Binding-site contacts:
Ligand atom C16 contacts residue LEU109 of chain 1.A at 3.9 Å (hydrophobic).
Ligand atom O2 contacts residue ALA75 of chain 1.A at 3.1 Å (h-bond).
Ligand atom C17 contacts residue MET74 of chain 1.A at 3.8 Å (hydrophobic).
Ligand atom C10 contacts residue HIS138 of chain 2.A at 3.7 Å.
Ligand atom O2 contacts residue LEU73 of chain 1.A at 3.7 Å.
Ligand atom C15 contacts residue LEU102 of chain 1.A at 3.4 Å (hydrophobic).
Ligand atom C3 contacts residue GLY9 of chain 1.A at 3.7 Å.
Ligand atom C6 contacts residue MET74 of chain 1.A at 3.6 Å (hydrophobic).
Ligand atom C12 contacts residue GLU134 of chain 2.A at 3.8 Å.
Ligand atom C4 contacts residue PHE70 of chain 1.A at 3.7 Å (hydrophobic).
Ligand atom C9 contacts residue HIS138 of chain 2.A at 3.5 Å.
Ligand atom N contacts residue GLU134 of chain 2.A at 2.8 Å (salt-bridge).
Ligand atom C18 contacts residue LEU73 of chain 1.A at 3.5 Å (hydrophobic).
Ligand atom C14 contacts residue LEU102 of chain 1.A at 3.7 Å (hydrophobic).
Ligand atom C16 contacts residue ASN106 of chain 1.A at 3.3 Å.
Ligand atom O2 contacts residue MET74 of chain 1.A at 3.2 Å.
Ligand atom C1 contacts residue MET74 of chain 1.A at 3.5 Å (hydrophobic).
Ligand atom C17 contacts residue LEU73 of chain 1.A at 3.8 Å (hydrophobic).
Ligand atom C2 contacts residue MET74 of chain 1.A at 3.7 Å (hydrophobic).
Ligand atom O contacts residue TYR98 of chain 1.A at 3.9 Å.
Ligand atom C16 contacts residue LEU102 of chain 1.A at 3.7 Å (hydrophobic).
Ligand atom O2 contacts residue ASN106 of chain 1.A at 2.6 Å (h-bond).
Ligand atom C contacts residue ARG88 of chain 1.A at 3.8 Å.
Ligand atom C13 contacts residue GLU134 of chain 2.A at 3.7 Å.
Ligand atom O1 contacts residue ARG88 of chain 1.A at 2.9 Å (salt-bridge).
Ligand atom C13 contacts residue LEU73 of chain 1.A at 3.8 Å (hydrophobic).
Ligand atom C18 contacts residue MET74 of chain 1.A at 3.8 Å (hydrophobic).
Ligand atom C16 contacts residue MET105 of chain 1.A at 3.9 Å (hydrophobic).
Ligand atom C11 contacts residue ASP72 of chain 1.A at 3.9 Å.
Ligand atom C4 contacts residue ALA37 of chain 1.A at 3.7 Å (hydrophobic).
Ligand atom C15 contacts residue VAL135 of chain 2.A at 3.7 Å (hydrophobic).
Ligand atom C17 contacts residue ASN106 of chain 1.A at 3.3 Å.
Ligand atom C contacts residue MET74 of chain 1.A at 3.9 Å (hydrophobic).
Ligand atom C3 contacts residue PHE70 of chain 1.A at 3.8 Å (hydrophobic).
Ligand atom C10 contacts residue ASP72 of chain 1.A at 3.7 Å.
Ligand atom N1 contacts residue LEU73 of chain 1.A at 3.4 Å.
Ligand atom C15 contacts residue MET105 of chain 1.A at 3.8 Å (hydrophobic).
Ligand atom N1 contacts residue MET74 of chain 1.A at 2.9 Å (h-bond).
Ligand atom C2 contacts residue GLY9 of chain 1.A at 3.7 Å.
Ligand atom C7 contacts residue GLU134 of chain 2.A at 3.8 Å.

Sequence of chain 1.A:
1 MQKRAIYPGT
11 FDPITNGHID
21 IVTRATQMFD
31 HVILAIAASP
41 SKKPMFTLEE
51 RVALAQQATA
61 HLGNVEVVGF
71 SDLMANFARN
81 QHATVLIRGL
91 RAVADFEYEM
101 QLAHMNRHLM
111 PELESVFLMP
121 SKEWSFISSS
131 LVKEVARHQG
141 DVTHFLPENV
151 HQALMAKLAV

The small molecule below binds the protein below.
Small molecule (SMILES): O=C(O)c1cccc([C@H]2CCC[C@@H]2c2nc3cccc(O)c3[nH]2)c1

Sequence of chain 2.A:
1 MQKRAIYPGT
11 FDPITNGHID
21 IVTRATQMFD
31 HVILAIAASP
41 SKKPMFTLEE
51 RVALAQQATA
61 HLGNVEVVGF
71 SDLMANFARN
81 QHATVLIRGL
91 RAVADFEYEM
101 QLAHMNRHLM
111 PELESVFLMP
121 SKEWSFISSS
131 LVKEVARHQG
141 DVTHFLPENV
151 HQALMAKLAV